A protein and the small-molecule ligand that binds it are described below.
Small molecule (SMILES): CC(=O)N[C@H]1[C@H]([C@H](O)[C@H](O)CO)O[C@@](OC[C@H]2O[C@@H](O)[C@H](O)[C@@H](O)[C@H]2O)(C(=O)O)C[C@@H]1O

Sequence of chain 1.C:
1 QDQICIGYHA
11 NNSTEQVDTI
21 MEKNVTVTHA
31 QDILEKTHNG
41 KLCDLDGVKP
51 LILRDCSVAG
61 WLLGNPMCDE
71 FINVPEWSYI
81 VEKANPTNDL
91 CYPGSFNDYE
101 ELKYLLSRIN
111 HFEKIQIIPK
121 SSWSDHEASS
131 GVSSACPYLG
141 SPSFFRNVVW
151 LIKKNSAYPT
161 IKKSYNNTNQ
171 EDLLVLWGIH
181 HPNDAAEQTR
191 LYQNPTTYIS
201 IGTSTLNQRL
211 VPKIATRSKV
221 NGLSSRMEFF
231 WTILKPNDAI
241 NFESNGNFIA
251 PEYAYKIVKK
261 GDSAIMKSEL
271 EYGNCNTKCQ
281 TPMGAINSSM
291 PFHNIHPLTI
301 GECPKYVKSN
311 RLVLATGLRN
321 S

Binding-site contacts:
Ligand atom O9 contacts residue TYR92 of chain 1.C at 3.8 Å.
Ligand atom O3 contacts residue LYS219 of chain 1.C at 4.1 Å.
Ligand atom C1 contacts residue SER133 of chain 1.C at 3.8 Å.
Ligand atom C10 contacts residue TRP150 of chain 1.C at 3.8 Å (hydrophobic).
Ligand atom O4 contacts residue GLY222 of chain 1.C at 4.0 Å.
Ligand atom C11 contacts residue SER130 of chain 1.C at 3.3 Å.
Ligand atom O8 contacts residue LEU223 of chain 1.C at 3.2 Å.
Ligand atom C8 contacts residue TRP150 of chain 1.C at 4.0 Å (hydrophobic).
Ligand atom O1A contacts residue LEU223 of chain 1.C at 3.7 Å.
Ligand atom N5 contacts residue VAL132 of chain 1.C at 2.9 Å (h-bond).
Ligand atom C9 contacts residue GLU187 of chain 1.C at 3.4 Å.
Ligand atom C4 contacts residue VAL132 of chain 1.C at 3.7 Å (hydrophobic).
Ligand atom O1A contacts residue SER133 of chain 1.C at 2.8 Å (h-bond).
Ligand atom O4 contacts residue VAL132 of chain 1.C at 4.1 Å.
Ligand atom O9 contacts residue SER225 of chain 1.C at 3.1 Å (h-bond).
Ligand atom O8 contacts residue TYR92 of chain 1.C at 3.0 Å (h-bond).
Ligand atom O7 contacts residue ARG190 of chain 1.C at 3.1 Å (salt-bridge).
Ligand atom C9 contacts residue TRP150 of chain 1.C at 3.8 Å (hydrophobic).
Ligand atom C9 contacts residue TYR92 of chain 1.C at 2.9 Å (hydrophobic).
Ligand atom C1 contacts residue SER134 of chain 1.C at 3.5 Å.
Ligand atom C5 contacts residue VAL132 of chain 1.C at 3.8 Å (hydrophobic).
Ligand atom C11 contacts residue GLY131 of chain 1.C at 4.2 Å.
Ligand atom N5 contacts residue TRP150 of chain 1.C at 3.9 Å.
Ligand atom C9 contacts residue SER225 of chain 1.C at 3.7 Å.
Ligand atom C9 contacts residue HIS180 of chain 1.C at 3.8 Å.
Ligand atom C8 contacts residue TYR92 of chain 1.C at 3.5 Å (hydrophobic).
Ligand atom O9 contacts residue GLU187 of chain 1.C at 2.4 Å (salt-bridge).
Ligand atom O1A contacts residue SER134 of chain 1.C at 3.5 Å (h-bond).
Ligand atom C8 contacts residue LEU223 of chain 1.C at 4.0 Å (hydrophobic).
Ligand atom C11 contacts residue TRP150 of chain 1.C at 3.5 Å (hydrophobic).
Ligand atom O1B contacts residue SER134 of chain 1.C at 2.7 Å (h-bond).
Ligand atom O9 contacts residue HIS180 of chain 1.C at 4.0 Å.
Ligand atom C10 contacts residue VAL132 of chain 1.C at 4.0 Å (hydrophobic).
Ligand atom O10 contacts residue LEU191 of chain 1.C at 3.5 Å.
Ligand atom C11 contacts residue VAL132 of chain 1.C at 4.0 Å (hydrophobic).
Ligand atom C11 contacts residue ILE152 of chain 1.C at 4.1 Å (hydrophobic).
Ligand atom O8 contacts residue TRP150 of chain 1.C at 4.0 Å.
Ligand atom O4 contacts residue LEU223 of chain 1.C at 4.2 Å.
Ligand atom O1B contacts residue SER133 of chain 1.C at 3.6 Å.
Ligand atom C7 contacts residue TRP150 of chain 1.C at 3.7 Å (hydrophobic).